Sequence of chain 2.A:
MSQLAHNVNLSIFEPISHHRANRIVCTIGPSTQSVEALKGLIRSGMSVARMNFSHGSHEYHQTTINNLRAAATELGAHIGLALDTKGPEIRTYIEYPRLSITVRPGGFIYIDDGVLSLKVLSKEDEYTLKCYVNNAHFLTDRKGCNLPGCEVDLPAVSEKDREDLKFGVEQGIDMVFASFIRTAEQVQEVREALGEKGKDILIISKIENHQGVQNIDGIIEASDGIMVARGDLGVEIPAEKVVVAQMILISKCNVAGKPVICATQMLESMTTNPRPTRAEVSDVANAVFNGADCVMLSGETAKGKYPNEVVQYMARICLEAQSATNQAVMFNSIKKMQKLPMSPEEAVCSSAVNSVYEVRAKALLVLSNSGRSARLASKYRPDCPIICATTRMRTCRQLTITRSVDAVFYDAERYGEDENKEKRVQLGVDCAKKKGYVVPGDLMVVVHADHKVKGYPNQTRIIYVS

Binding-site contacts:
Ligand atom C2 contacts residue LYS259 of chain 2.A at 3.7 Å.
Ligand atom C2 contacts residue GLU261 of chain 2.A at 3.7 Å.
Ligand atom O1 contacts residue GLY284 of chain 2.A at 3.5 Å.
Ligand atom O4 contacts residue LYS259 of chain 2.A at 2.8 Å (salt-bridge).
Ligand atom C2 contacts residue THR317 of chain 2.A at 4.0 Å.
Ligand atom O3 contacts residue ALA282 of chain 2.A at 3.1 Å.
Ligand atom C1 contacts residue MG1 of chain 2.C at 3.0 Å.
Ligand atom O4 contacts residue ASP285 of chain 2.A at 4.4 Å.
Ligand atom O4 contacts residue ALA282 of chain 2.A at 3.9 Å.
Ligand atom O2 contacts residue MET280 of chain 2.A at 4.2 Å.
Ligand atom O2 contacts residue LYS259 of chain 2.A at 4.0 Å.
Ligand atom O2 contacts residue MG1 of chain 2.C at 4.1 Å.
Ligand atom C2 contacts residue MG1 of chain 2.C at 2.9 Å.
Ligand atom O3 contacts residue ASP285 of chain 2.A at 3.6 Å.
Ligand atom O4 contacts residue GLU261 of chain 2.A at 3.1 Å (salt-bridge).
Ligand atom O3 contacts residue THR317 of chain 2.A at 2.7 Å (h-bond).
Ligand atom O3 contacts residue ARG283 of chain 2.A at 3.2 Å (salt-bridge).
Ligand atom C1 contacts residue ALA282 of chain 2.A at 3.7 Å (hydrophobic).
Ligand atom O1 contacts residue MG1 of chain 2.C at 2.4 Å.
Ligand atom C1 contacts residue GLY284 of chain 2.A at 3.6 Å.
Ligand atom O3 contacts residue MG1 of chain 2.C at 4.2 Å.
Ligand atom O3 contacts residue GLU261 of chain 2.A at 4.5 Å.
Ligand atom O1 contacts residue ASP285 of chain 2.A at 2.9 Å (salt-bridge).
Ligand atom C1 contacts residue ASP285 of chain 2.A at 3.6 Å.
Ligand atom O2 contacts residue ARG70 of chain 2.A at 4.2 Å.
Ligand atom O2 contacts residue ALA282 of chain 2.A at 4.0 Å.
Ligand atom C2 contacts residue ALA282 of chain 2.A at 3.6 Å (hydrophobic).
Ligand atom C1 contacts residue ARG283 of chain 2.A at 4.3 Å.
Ligand atom O4 contacts residue MG1 of chain 2.C at 2.1 Å.
Ligand atom C1 contacts residue GLU261 of chain 2.A at 3.6 Å.
Ligand atom C1 contacts residue THR317 of chain 2.A at 3.6 Å.
Ligand atom O3 contacts residue GLY284 of chain 2.A at 2.6 Å (h-bond).
Ligand atom O1 contacts residue ALA282 of chain 2.A at 4.4 Å.
Ligand atom O2 contacts residue THR317 of chain 2.A at 3.5 Å (h-bond).
Ligand atom O1 contacts residue GLU261 of chain 2.A at 3.1 Å (salt-bridge).

A small-molecule ligand and the protein it binds are described below.
Small molecule (SMILES): O=C([O-])C(=O)[O-]